Binding-site contacts:
Ligand atom C5 contacts residue ASN64 of chain 1.J at 3.7 Å.
Ligand atom O6 contacts residue ARG47 of chain 1.J at 3.9 Å.
Ligand atom O7 contacts residue VAL48 of chain 1.J at 4.3 Å.
Ligand atom C2 contacts residue ARG47 of chain 1.J at 4.4 Å.
Ligand atom C5 contacts residue ARG47 of chain 1.J at 4.5 Å.
Ligand atom C2 contacts residue ASN64 of chain 1.J at 2.5 Å.
Ligand atom N2 contacts residue ASN64 of chain 1.J at 2.9 Å (h-bond).
Ligand atom O7 contacts residue ARG47 of chain 1.J at 4.1 Å.
Ligand atom N2 contacts residue VAL48 of chain 1.J at 4.4 Å.
Ligand atom C1 contacts residue VAL48 of chain 1.J at 3.2 Å (hydrophobic).
Ligand atom O5 contacts residue ARG47 of chain 1.J at 4.3 Å.
Ligand atom C2 contacts residue VAL48 of chain 1.J at 3.6 Å (hydrophobic).
Ligand atom O5 contacts residue ASN64 of chain 1.J at 2.4 Å (h-bond).
Ligand atom C7 contacts residue ASN64 of chain 1.J at 3.7 Å.
Ligand atom C4 contacts residue ASN64 of chain 1.J at 4.2 Å.
Ligand atom C4 contacts residue ARG47 of chain 1.J at 4.0 Å.
Ligand atom O6 contacts residue VAL48 of chain 1.J at 3.9 Å.
Ligand atom O5 contacts residue VAL48 of chain 1.J at 3.2 Å (h-bond).
Ligand atom C1 contacts residue ASN64 of chain 1.J at 1.4 Å.
Ligand atom C8 contacts residue ARG62 of chain 1.J at 4.4 Å.
Ligand atom O7 contacts residue ASN64 of chain 1.J at 4.0 Å.
Ligand atom C3 contacts residue ASN64 of chain 1.J at 3.8 Å.

Sequence of chain 1.J:
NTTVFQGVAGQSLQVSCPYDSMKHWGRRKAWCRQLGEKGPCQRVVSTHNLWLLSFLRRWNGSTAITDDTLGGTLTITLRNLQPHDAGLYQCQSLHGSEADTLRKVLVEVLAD

This protein binds this small molecule.
Small molecule (SMILES): CC(=O)N[C@@H]1[C@@H](O)[C@H](O)[C@@H](CO)O[C@H]1O